A small-molecule ligand and the protein it binds are described below.
Small molecule (SMILES): O=C(O)CSc1nc(-c2cccc(Cl)c2)no1

Binding-site contacts:
Ligand atom N3 contacts residue ASP397 of chain 1.K at 3.6 Å.
Ligand atom C1A contacts residue ARG423 of chain 1.K at 3.6 Å.
Ligand atom C1A contacts residue SER388 of chain 1.K at 3.8 Å.
Ligand atom C6 contacts residue SER388 of chain 1.K at 3.9 Å.
Ligand atom O3 contacts residue ARG423 of chain 1.K at 3.5 Å (salt-bridge).
Ligand atom C1 contacts residue SER388 of chain 1.K at 3.5 Å.
Ligand atom C3 contacts residue SER388 of chain 1.K at 3.4 Å.
Ligand atom C1 contacts residue ARG423 of chain 1.K at 3.8 Å.
Ligand atom C6 contacts residue ARG423 of chain 1.K at 3.7 Å.
Ligand atom C contacts residue SER403 of chain 1.K at 3.7 Å.
Ligand atom C5 contacts residue ARG423 of chain 1.K at 3.5 Å.
Ligand atom O2 contacts residue ASN211 of chain 1.K at 3.5 Å (h-bond).
Ligand atom O1 contacts residue TYR163 of chain 1.K at 3.1 Å.
Ligand atom S3 contacts residue SER403 of chain 1.K at 3.0 Å (h-bond).
Ligand atom C contacts residue ARG423 of chain 1.K at 3.3 Å.
Ligand atom N2 contacts residue SER388 of chain 1.K at 3.5 Å (h-bond).
Ligand atom C3 contacts residue ILE395 of chain 1.K at 3.9 Å (hydrophobic).
Ligand atom C2 contacts residue SER388 of chain 1.K at 3.3 Å.
Ligand atom C2A contacts residue ARG423 of chain 1.K at 3.5 Å.
Ligand atom C4 contacts residue ARG423 of chain 1.K at 3.7 Å.
Ligand atom O2 contacts residue TYR404 of chain 1.K at 3.9 Å.
Ligand atom C2 contacts residue PRO387 of chain 1.K at 3.4 Å (hydrophobic).
Ligand atom N3 contacts residue ARG423 of chain 1.K at 2.8 Å (salt-bridge).
Ligand atom C1B contacts residue TYR163 of chain 1.K at 3.3 Å (hydrophobic).
Ligand atom O3 contacts residue TYR404 of chain 1.K at 3.0 Å.
Ligand atom C1 contacts residue ASP397 of chain 1.K at 3.9 Å.
Ligand atom C4 contacts residue ASP397 of chain 1.K at 3.9 Å.
Ligand atom O2 contacts residue ARG423 of chain 1.K at 3.3 Å (salt-bridge).
Ligand atom O2 contacts residue ARG164 of chain 1.K at 3.7 Å.
Ligand atom C3 contacts residue ALA386 of chain 1.K at 3.2 Å (hydrophobic).
Ligand atom C contacts residue ARG164 of chain 1.K at 3.8 Å.
Ligand atom C6 contacts residue PHE389 of chain 1.K at 3.6 Å (hydrophobic).
Ligand atom C4 contacts residue SER388 of chain 1.K at 3.8 Å.
Ligand atom C2 contacts residue ASP397 of chain 1.K at 3.4 Å.
Ligand atom N2 contacts residue PHE389 of chain 1.K at 3.7 Å.
Ligand atom S3 contacts residue ARG423 of chain 1.K at 3.8 Å.
Ligand atom CL5 contacts residue ARG423 of chain 1.K at 3.6 Å.
Ligand atom C3 contacts residue ASP397 of chain 1.K at 3.5 Å.
Ligand atom O3 contacts residue SER403 of chain 1.K at 2.8 Å (h-bond).
Ligand atom C2 contacts residue ALA386 of chain 1.K at 3.3 Å (hydrophobic).

Sequence of chain 1.K:
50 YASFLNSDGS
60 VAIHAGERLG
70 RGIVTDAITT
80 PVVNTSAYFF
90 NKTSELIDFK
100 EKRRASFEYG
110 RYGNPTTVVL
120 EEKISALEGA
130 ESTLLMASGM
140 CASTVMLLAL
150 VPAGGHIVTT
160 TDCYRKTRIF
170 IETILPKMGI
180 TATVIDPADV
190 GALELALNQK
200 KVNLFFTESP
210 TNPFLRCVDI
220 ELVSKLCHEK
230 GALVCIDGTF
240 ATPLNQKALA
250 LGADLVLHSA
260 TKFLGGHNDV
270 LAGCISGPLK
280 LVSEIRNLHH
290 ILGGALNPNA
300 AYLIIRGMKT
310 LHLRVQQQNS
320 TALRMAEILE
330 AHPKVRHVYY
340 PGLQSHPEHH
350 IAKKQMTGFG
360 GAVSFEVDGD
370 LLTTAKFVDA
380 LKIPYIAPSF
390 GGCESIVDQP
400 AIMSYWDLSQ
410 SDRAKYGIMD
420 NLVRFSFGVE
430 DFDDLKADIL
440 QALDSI